Binding-site contacts:
Ligand atom O5 contacts residue ASN202 of chain 1.A at 2.4 Å (h-bond).
Ligand atom C5 contacts residue ASN202 of chain 1.A at 3.6 Å.
Ligand atom C6 contacts residue THR204 of chain 1.A at 4.4 Å.
Ligand atom C5 contacts residue THR204 of chain 1.A at 4.3 Å.
Ligand atom C1 contacts residue THR204 of chain 1.A at 4.4 Å.
Ligand atom C2 contacts residue ASN202 of chain 1.A at 2.3 Å.
Ligand atom O5 contacts residue THR204 of chain 1.A at 4.2 Å.
Ligand atom C2 contacts residue LYS205 of chain 1.A at 3.8 Å.
Ligand atom C4 contacts residue ASN202 of chain 1.A at 4.1 Å.
Ligand atom O7 contacts residue ASN202 of chain 1.A at 3.8 Å.
Ligand atom N2 contacts residue ASN202 of chain 1.A at 2.8 Å (h-bond).
Ligand atom O6 contacts residue THR204 of chain 1.A at 3.5 Å.
Ligand atom O6 contacts residue LYS205 of chain 1.A at 3.4 Å.
Ligand atom C3 contacts residue ASN202 of chain 1.A at 3.7 Å.
Ligand atom C4 contacts residue LYS205 of chain 1.A at 3.6 Å.
Ligand atom O5 contacts residue LYS205 of chain 1.A at 2.6 Å (salt-bridge).
Ligand atom C3 contacts residue LYS205 of chain 1.A at 4.3 Å.
Ligand atom C6 contacts residue LYS205 of chain 1.A at 3.5 Å.
Ligand atom C5 contacts residue LYS205 of chain 1.A at 3.4 Å.
Ligand atom C1 contacts residue LYS205 of chain 1.A at 3.4 Å.
Ligand atom C7 contacts residue ASN202 of chain 1.A at 3.5 Å.
Ligand atom C1 contacts residue ASN202 of chain 1.A at 1.4 Å.

The protein below binds the small molecule below.
Small molecule (SMILES): CC(=O)N[C@@H]1[C@@H](O)[C@H](O)[C@@H](CO)O[C@H]1O

Sequence of chain 1.A:
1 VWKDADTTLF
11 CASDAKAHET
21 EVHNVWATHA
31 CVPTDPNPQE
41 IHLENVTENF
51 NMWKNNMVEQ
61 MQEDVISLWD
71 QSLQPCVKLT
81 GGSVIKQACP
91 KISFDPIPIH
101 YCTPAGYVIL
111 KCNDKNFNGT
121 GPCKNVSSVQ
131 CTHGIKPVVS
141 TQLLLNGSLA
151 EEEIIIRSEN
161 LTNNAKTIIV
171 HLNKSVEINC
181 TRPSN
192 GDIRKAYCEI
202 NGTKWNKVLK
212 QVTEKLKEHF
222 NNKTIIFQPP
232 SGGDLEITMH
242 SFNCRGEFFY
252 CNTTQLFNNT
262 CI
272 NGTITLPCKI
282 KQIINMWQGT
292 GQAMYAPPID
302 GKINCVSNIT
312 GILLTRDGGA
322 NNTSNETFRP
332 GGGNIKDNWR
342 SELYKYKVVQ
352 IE